A protein and the small-molecule ligand that binds it are described below.
Small molecule (SMILES): O=c1[nH]cnc2c([C@@H]3N[C@H](CO)[C@@H](O)[C@H]3O)c[nH]c12

Binding-site contacts:
Ligand atom C8 contacts residue ASN243 of chain 3.A at 3.8 Å.
Ligand atom O5' contacts residue VAL260 of chain 3.A at 3.6 Å.
Ligand atom O5' contacts residue PHE200 of chain 3.A at 3.4 Å.
Ligand atom O3' contacts residue PO41 of chain 3.B at 2.2 Å (h-bond).
Ligand atom C5' contacts residue ASP257 of chain 3.A at 3.1 Å.
Ligand atom C3' contacts residue PO41 of chain 3.B at 3.1 Å.
Ligand atom C6 contacts residue VAL217 of chain 3.A at 3.8 Å (hydrophobic).
Ligand atom O6 contacts residue GLY118 of chain 3.A at 3.5 Å.
Ligand atom N7 contacts residue GLY118 of chain 3.A at 3.5 Å (h-bond).
Ligand atom C5 contacts residue VAL217 of chain 3.A at 3.8 Å (hydrophobic).
Ligand atom N4' contacts residue VAL260 of chain 3.A at 3.8 Å.
Ligand atom C4 contacts residue VAL217 of chain 3.A at 3.8 Å (hydrophobic).
Ligand atom N7 contacts residue ALA117 of chain 3.A at 3.7 Å.
Ligand atom N1 contacts residue GLU201 of chain 3.A at 2.8 Å (salt-bridge).
Ligand atom N7 contacts residue ASN243 of chain 3.A at 3.0 Å (h-bond).
Ligand atom C1' contacts residue PO41 of chain 3.B at 3.7 Å.
Ligand atom O6 contacts residue ASN243 of chain 3.A at 3.1 Å (h-bond).
Ligand atom C5' contacts residue PHE159 of chain 2.A at 3.5 Å (hydrophobic).
Ligand atom O2' contacts residue MET219 of chain 3.A at 3.0 Å (h-bond).
Ligand atom C9 contacts residue ALA116 of chain 3.A at 3.7 Å (hydrophobic).
Ligand atom N4' contacts residue PO41 of chain 3.B at 3.6 Å.
Ligand atom C2' contacts residue MET219 of chain 3.A at 3.7 Å (hydrophobic).
Ligand atom O2' contacts residue PO41 of chain 3.B at 2.6 Å (h-bond).
Ligand atom N3 contacts residue MET219 of chain 3.A at 3.5 Å.
Ligand atom C6 contacts residue GLU201 of chain 3.A at 3.6 Å.
Ligand atom O3' contacts residue TYR88 of chain 3.A at 3.4 Å (h-bond).
Ligand atom C5 contacts residue GLY118 of chain 3.A at 3.6 Å.
Ligand atom C1' contacts residue ALA116 of chain 3.A at 3.5 Å (hydrophobic).
Ligand atom O6 contacts residue GLU201 of chain 3.A at 3.6 Å (salt-bridge).
Ligand atom C2 contacts residue GLU201 of chain 3.A at 3.4 Å.
Ligand atom N3 contacts residue VAL217 of chain 3.A at 3.8 Å.
Ligand atom C2 contacts residue VAL217 of chain 3.A at 3.8 Å (hydrophobic).
Ligand atom N1 contacts residue VAL217 of chain 3.A at 3.5 Å.
Ligand atom O3' contacts residue MET219 of chain 3.A at 3.7 Å.
Ligand atom C3' contacts residue MET219 of chain 3.A at 3.4 Å (hydrophobic).
Ligand atom N3 contacts residue GLY218 of chain 3.A at 3.5 Å.
Ligand atom C5 contacts residue PHE200 of chain 3.A at 3.8 Å (hydrophobic).
Ligand atom C4' contacts residue PO41 of chain 3.B at 3.4 Å.
Ligand atom O5' contacts residue ASP257 of chain 3.A at 2.9 Å (salt-bridge).
Ligand atom C2' contacts residue PO41 of chain 3.B at 3.4 Å.

Sequence of chain 3.A:
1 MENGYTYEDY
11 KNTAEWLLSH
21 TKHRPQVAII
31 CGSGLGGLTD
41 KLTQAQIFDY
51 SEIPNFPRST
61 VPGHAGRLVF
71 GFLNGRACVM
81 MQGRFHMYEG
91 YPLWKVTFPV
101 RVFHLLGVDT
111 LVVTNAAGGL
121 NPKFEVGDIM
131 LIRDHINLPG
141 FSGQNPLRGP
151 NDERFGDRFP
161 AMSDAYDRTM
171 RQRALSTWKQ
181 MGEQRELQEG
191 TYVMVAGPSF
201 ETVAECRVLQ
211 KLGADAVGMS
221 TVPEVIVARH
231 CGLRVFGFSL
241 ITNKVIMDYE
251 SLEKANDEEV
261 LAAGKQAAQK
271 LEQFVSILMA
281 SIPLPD

Sequence of chain 2.A:
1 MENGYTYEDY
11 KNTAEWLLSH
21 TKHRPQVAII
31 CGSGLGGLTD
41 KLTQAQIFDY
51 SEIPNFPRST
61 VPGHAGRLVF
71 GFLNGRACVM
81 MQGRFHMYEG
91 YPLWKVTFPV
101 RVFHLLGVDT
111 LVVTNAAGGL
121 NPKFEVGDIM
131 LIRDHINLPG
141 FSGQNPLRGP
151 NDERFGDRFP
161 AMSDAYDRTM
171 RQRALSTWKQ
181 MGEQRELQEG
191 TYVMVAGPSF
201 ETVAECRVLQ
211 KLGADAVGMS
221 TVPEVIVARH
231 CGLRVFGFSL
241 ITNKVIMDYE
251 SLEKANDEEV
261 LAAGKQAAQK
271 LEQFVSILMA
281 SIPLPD